The protein below binds the small molecule below.
Small molecule (SMILES): Clc1nc(Cl)c2[nH]cnc2n1

Sequence of chain 1.D:
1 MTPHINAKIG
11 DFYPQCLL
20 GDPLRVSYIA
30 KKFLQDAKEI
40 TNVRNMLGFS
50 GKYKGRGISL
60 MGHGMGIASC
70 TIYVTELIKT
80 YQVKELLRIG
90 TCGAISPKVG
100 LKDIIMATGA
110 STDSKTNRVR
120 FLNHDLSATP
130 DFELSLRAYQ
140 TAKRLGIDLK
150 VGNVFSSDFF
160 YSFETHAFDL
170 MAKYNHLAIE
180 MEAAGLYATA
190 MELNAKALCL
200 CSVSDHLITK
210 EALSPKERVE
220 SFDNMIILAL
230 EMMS

Binding-site contacts:
Ligand atom CL1 contacts residue GLY92 of chain 1.D at 3.8 Å.
Ligand atom C2 contacts residue GLY92 of chain 1.D at 3.7 Å.
Ligand atom N3 contacts residue GLY92 of chain 1.D at 4.2 Å.
Ligand atom N7 contacts residue MET180 of chain 1.D at 3.4 Å.
Ligand atom CL2 contacts residue ILE178 of chain 1.D at 3.9 Å.
Ligand atom C5 contacts residue ILE178 of chain 1.D at 3.6 Å (hydrophobic).
Ligand atom N7 contacts residue GLU179 of chain 1.D at 3.5 Å.
Ligand atom N3 contacts residue PHE159 of chain 1.D at 3.6 Å.
Ligand atom N7 contacts residue ILE178 of chain 1.D at 3.8 Å.
Ligand atom N9 contacts residue PHE159 of chain 1.D at 3.8 Å.
Ligand atom C6 contacts residue IMD1 of chain 1.N at 4.1 Å.
Ligand atom N1 contacts residue PHE159 of chain 1.D at 3.8 Å.
Ligand atom CL1 contacts residue ASP204 of chain 1.D at 3.3 Å.
Ligand atom C8 contacts residue GLU179 of chain 1.D at 4.3 Å.
Ligand atom C6 contacts residue ILE178 of chain 1.D at 3.7 Å (hydrophobic).
Ligand atom C6 contacts residue GLY92 of chain 1.D at 3.9 Å.
Ligand atom C2 contacts residue CYS91 of chain 1.D at 4.2 Å (hydrophobic).
Ligand atom N1 contacts residue ILE178 of chain 1.D at 4.2 Å.
Ligand atom C8 contacts residue PHE159 of chain 1.D at 3.9 Å (hydrophobic).
Ligand atom C4 contacts residue ILE178 of chain 1.D at 4.2 Å (hydrophobic).
Ligand atom C8 contacts residue MET180 of chain 1.D at 3.8 Å (hydrophobic).
Ligand atom N3 contacts residue LEU206 of chain 1.D at 4.1 Å.
Ligand atom C6 contacts residue PHE159 of chain 1.D at 3.8 Å (hydrophobic).
Ligand atom N9 contacts residue ILE178 of chain 1.D at 3.9 Å.
Ligand atom N1 contacts residue CYS91 of chain 1.D at 3.7 Å.
Ligand atom C5 contacts residue GLU179 of chain 1.D at 4.1 Å.
Ligand atom C2 contacts residue PHE159 of chain 1.D at 3.7 Å (hydrophobic).
Ligand atom N7 contacts residue PHE159 of chain 1.D at 4.0 Å.
Ligand atom C6 contacts residue CYS91 of chain 1.D at 4.1 Å (hydrophobic).
Ligand atom CL2 contacts residue GLU179 of chain 1.D at 3.7 Å.
Ligand atom C4 contacts residue PHE159 of chain 1.D at 3.6 Å (hydrophobic).
Ligand atom CL1 contacts residue LEU206 of chain 1.D at 3.9 Å.
Ligand atom CL2 contacts residue THR90 of chain 1.D at 3.4 Å.
Ligand atom N1 contacts residue GLY92 of chain 1.D at 3.5 Å (h-bond).
Ligand atom C8 contacts residue PHE158 of chain 1.D at 3.4 Å (hydrophobic).
Ligand atom N9 contacts residue PHE158 of chain 1.D at 4.0 Å.
Ligand atom C8 contacts residue ILE178 of chain 1.D at 3.5 Å (hydrophobic).
Ligand atom CL2 contacts residue IMD1 of chain 1.N at 3.2 Å.
Ligand atom C5 contacts residue PHE159 of chain 1.D at 3.7 Å (hydrophobic).
Ligand atom CL2 contacts residue CYS91 of chain 1.D at 3.8 Å.